Binding-site contacts:
Ligand atom O2 contacts residue ALA67 of chain 1.A at 3.4 Å.
Ligand atom C2 contacts residue GLU115 of chain 1.A at 3.5 Å.
Ligand atom O3 contacts residue GLU115 of chain 1.A at 3.8 Å.
Ligand atom C1 contacts residue LYS19 of chain 1.A at 3.7 Å.
Ligand atom O5 contacts residue TYR159 of chain 1.A at 3.3 Å.
Ligand atom O6 contacts residue GLU157 of chain 1.A at 2.6 Å (salt-bridge).
Ligand atom O3 contacts residue TRP66 of chain 1.A at 3.3 Å (h-bond).
Ligand atom O2 contacts residue GLU115 of chain 1.A at 2.7 Å (salt-bridge).
Ligand atom C1 contacts residue TYR159 of chain 1.A at 3.6 Å (hydrophobic).
Ligand atom O4 contacts residue ARG70 of chain 1.A at 2.8 Å (salt-bridge).
Ligand atom C2 contacts residue TRP234 of chain 1.A at 3.8 Å (hydrophobic).
Ligand atom O2 contacts residue ASP69 of chain 1.A at 2.7 Å (salt-bridge).
Ligand atom C3 contacts residue TRP66 of chain 1.A at 3.7 Å (hydrophobic).
Ligand atom O2 contacts residue LYS19 of chain 1.A at 2.7 Å (salt-bridge).
Ligand atom O3 contacts residue ASP69 of chain 1.A at 2.6 Å (salt-bridge).
Ligand atom C3 contacts residue ARG70 of chain 1.A at 3.9 Å.
Ligand atom O3 contacts residue TRP344 of chain 1.A at 3.8 Å.
Ligand atom O2 contacts residue TRP66 of chain 1.A at 3.2 Å (h-bond).
Ligand atom O6 contacts residue TYR159 of chain 1.A at 3.1 Å (h-bond).
Ligand atom O1 contacts residue ASP18 of chain 1.A at 2.9 Å (salt-bridge).
Ligand atom C6 contacts residue PHE160 of chain 1.A at 4.0 Å (hydrophobic).
Ligand atom C1 contacts residue ASP18 of chain 1.A at 3.6 Å.
Ligand atom O4 contacts residue TRP344 of chain 1.A at 3.8 Å.
Ligand atom C4 contacts residue TRP344 of chain 1.A at 3.6 Å (hydrophobic).
Ligand atom C2 contacts residue ASP69 of chain 1.A at 3.4 Å.
Ligand atom C6 contacts residue TYR159 of chain 1.A at 3.7 Å (hydrophobic).
Ligand atom C6 contacts residue PRO158 of chain 1.A at 3.8 Å (hydrophobic).
Ligand atom O3 contacts residue ALA67 of chain 1.A at 3.4 Å.
Ligand atom C1 contacts residue TRP234 of chain 1.A at 3.8 Å (hydrophobic).
Ligand atom O3 contacts residue ARG70 of chain 1.A at 2.8 Å (salt-bridge).
Ligand atom C3 contacts residue ASP69 of chain 1.A at 3.5 Å.
Ligand atom O6 contacts residue PRO158 of chain 1.A at 3.3 Å.
Ligand atom C2 contacts residue LYS19 of chain 1.A at 3.7 Å.
Ligand atom C4 contacts residue TYR159 of chain 1.A at 3.9 Å (hydrophobic).
Ligand atom O1 contacts residue ASN16 of chain 1.A at 3.6 Å.
Ligand atom C6 contacts residue GLU157 of chain 1.A at 3.3 Å.
Ligand atom C4 contacts residue ARG70 of chain 1.A at 3.9 Å.
Ligand atom O1 contacts residue LYS19 of chain 1.A at 3.4 Å (salt-bridge).
Ligand atom O6 contacts residue PHE160 of chain 1.A at 3.8 Å.
Ligand atom C6 contacts residue TRP344 of chain 1.A at 3.6 Å (hydrophobic).

Sequence of chain 1.A:
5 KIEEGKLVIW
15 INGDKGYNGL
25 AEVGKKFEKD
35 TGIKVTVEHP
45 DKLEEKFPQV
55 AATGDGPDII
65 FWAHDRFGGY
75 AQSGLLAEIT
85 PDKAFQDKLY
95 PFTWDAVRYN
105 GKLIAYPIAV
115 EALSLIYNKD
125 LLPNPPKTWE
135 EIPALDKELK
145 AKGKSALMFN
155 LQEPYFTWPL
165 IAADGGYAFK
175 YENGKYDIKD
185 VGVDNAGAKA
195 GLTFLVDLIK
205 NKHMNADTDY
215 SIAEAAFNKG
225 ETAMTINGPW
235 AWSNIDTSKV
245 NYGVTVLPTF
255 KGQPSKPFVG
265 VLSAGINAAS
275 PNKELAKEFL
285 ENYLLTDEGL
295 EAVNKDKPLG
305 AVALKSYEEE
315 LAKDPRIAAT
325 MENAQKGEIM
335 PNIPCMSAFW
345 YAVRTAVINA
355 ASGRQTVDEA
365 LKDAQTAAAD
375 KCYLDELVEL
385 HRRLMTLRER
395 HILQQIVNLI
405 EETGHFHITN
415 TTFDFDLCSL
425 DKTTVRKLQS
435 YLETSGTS

The protein below binds the small molecule below.
Small molecule (SMILES): OC[C@H]1O[C@H](O[C@H]2[C@H](O)[C@@H](O)[C@@H](O)O[C@@H]2CO)[C@H](O)[C@@H](O)[C@@H]1O